The protein below binds the small molecule below.
Small molecule (SMILES): CC[C@H](C)[C@H](NC(=O)CNC(=O)[C@H](C)N)C(=O)N[C@@H](CC(C)C)C(=O)N[C@H](C(=O)N[C@@H](CC(C)C)C(=O)N1CCC[C@H]1C(=O)N[C@@H](C)C=O)[C@@H](C)CC

Sequence of chain 1.I:
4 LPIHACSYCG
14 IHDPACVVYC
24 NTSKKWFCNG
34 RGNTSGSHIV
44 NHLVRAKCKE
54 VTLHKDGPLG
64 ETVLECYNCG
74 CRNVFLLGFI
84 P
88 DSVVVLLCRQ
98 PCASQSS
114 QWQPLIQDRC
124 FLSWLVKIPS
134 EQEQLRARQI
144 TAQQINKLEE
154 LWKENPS

Binding-site contacts:
Ligand atom CG contacts residue LEU93 of chain 1.I at 3.7 Å (hydrophobic).
Ligand atom C contacts residue LEU62 of chain 1.I at 3.7 Å (hydrophobic).
Ligand atom CA contacts residue LEU93 of chain 1.I at 3.7 Å (hydrophobic).
Ligand atom CD1 contacts residue LEU93 of chain 1.I at 3.8 Å (hydrophobic).
Ligand atom C contacts residue VAL91 of chain 1.I at 4.0 Å (hydrophobic).
Ligand atom CG contacts residue SER89 of chain 1.I at 4.0 Å.
Ligand atom CB contacts residue VAL91 of chain 1.I at 3.8 Å (hydrophobic).
Ligand atom C contacts residue VAL91 of chain 1.I at 3.6 Å (hydrophobic).
Ligand atom CG2 contacts residue VAL91 of chain 1.I at 3.9 Å (hydrophobic).
Ligand atom CA contacts residue TYR70 of chain 1.I at 4.0 Å (hydrophobic).
Ligand atom CD1 contacts residue VAL91 of chain 1.I at 4.0 Å (hydrophobic).
Ligand atom CD1 contacts residue LEU128 of chain 1.I at 3.6 Å (hydrophobic).
Ligand atom CB contacts residue GLU68 of chain 1.I at 3.4 Å.
Ligand atom O contacts residue VAL91 of chain 1.I at 2.9 Å (h-bond).
Ligand atom N contacts residue LEU93 of chain 1.I at 4.0 Å.
Ligand atom O contacts residue LEU62 of chain 1.I at 2.9 Å.
Ligand atom O contacts residue VAL90 of chain 1.I at 3.7 Å.
Ligand atom O contacts residue LEU93 of chain 1.I at 2.9 Å (h-bond).
Ligand atom O contacts residue VAL92 of chain 1.I at 3.5 Å.
Ligand atom C contacts residue LEU93 of chain 1.I at 3.2 Å (hydrophobic).
Ligand atom CA contacts residue GLU68 of chain 1.I at 3.0 Å.
Ligand atom CD2 contacts residue THR65 of chain 1.I at 3.7 Å.
Ligand atom CG contacts residue VAL91 of chain 1.I at 4.1 Å (hydrophobic).
Ligand atom CD1 contacts residue TYR70 of chain 1.I at 3.9 Å (hydrophobic).
Ligand atom CG1 contacts residue TYR70 of chain 1.I at 4.0 Å (hydrophobic).
Ligand atom CG2 contacts residue VAL90 of chain 1.I at 3.9 Å (hydrophobic).
Ligand atom CD2 contacts residue VAL91 of chain 1.I at 3.7 Å (hydrophobic).
Ligand atom CD1 contacts residue VAL91 of chain 1.I at 3.8 Å (hydrophobic).
Ligand atom O contacts residue TYR70 of chain 1.I at 4.0 Å.
Ligand atom O contacts residue VAL91 of chain 1.I at 3.5 Å (h-bond).
Ligand atom N contacts residue SER89 of chain 1.I at 3.5 Å (h-bond).
Ligand atom CG contacts residue PRO61 of chain 1.I at 3.4 Å (hydrophobic).
Ligand atom N contacts residue VAL91 of chain 1.I at 3.0 Å (h-bond).
Ligand atom CB contacts residue LEU62 of chain 1.I at 4.1 Å (hydrophobic).
Ligand atom N contacts residue GLU68 of chain 1.I at 3.6 Å.
Ligand atom CD1 contacts residue VAL92 of chain 1.I at 3.8 Å (hydrophobic).
Ligand atom CA contacts residue GLU68 of chain 1.I at 3.5 Å.
Ligand atom N contacts residue LEU62 of chain 1.I at 3.9 Å.
Ligand atom CA contacts residue VAL91 of chain 1.I at 3.2 Å (hydrophobic).
Ligand atom CB contacts residue VAL91 of chain 1.I at 4.0 Å (hydrophobic).